Sequence of chain 54.B:
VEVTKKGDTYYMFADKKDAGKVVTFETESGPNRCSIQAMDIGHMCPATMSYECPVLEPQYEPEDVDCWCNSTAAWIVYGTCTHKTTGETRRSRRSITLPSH

Binding-site contacts:
Ligand atom O6 contacts residue ARG33 of chain 54.B at 3.0 Å (salt-bridge).
Ligand atom C2 contacts residue ASN70 of chain 54.B at 2.5 Å.
Ligand atom O7 contacts residue PRO31 of chain 54.B at 3.0 Å (h-bond).
Ligand atom O5 contacts residue ARG33 of chain 54.B at 4.3 Å.
Ligand atom O7 contacts residue ASN70 of chain 54.B at 3.5 Å (h-bond).
Ligand atom C2 contacts residue PRO31 of chain 54.B at 4.0 Å (hydrophobic).
Ligand atom N2 contacts residue ASN70 of chain 54.B at 2.9 Å (h-bond).
Ligand atom C5 contacts residue ASN70 of chain 54.B at 3.7 Å.
Ligand atom C6 contacts residue ARG33 of chain 54.B at 3.7 Å.
Ligand atom C7 contacts residue ASN70 of chain 54.B at 3.4 Å.
Ligand atom O7 contacts residue SER71 of chain 54.B at 4.4 Å.
Ligand atom O3 contacts residue PRO31 of chain 54.B at 4.2 Å.
Ligand atom C8 contacts residue ASN70 of chain 54.B at 3.9 Å.
Ligand atom N2 contacts residue PRO31 of chain 54.B at 2.8 Å (h-bond).
Ligand atom O5 contacts residue ASN70 of chain 54.B at 2.4 Å (h-bond).
Ligand atom C3 contacts residue PRO31 of chain 54.B at 4.1 Å (hydrophobic).
Ligand atom C4 contacts residue ASN70 of chain 54.B at 4.2 Å.
Ligand atom C1 contacts residue ARG33 of chain 54.B at 4.1 Å.
Ligand atom C7 contacts residue PRO31 of chain 54.B at 3.2 Å (hydrophobic).
Ligand atom C1 contacts residue ASN70 of chain 54.B at 1.4 Å.
Ligand atom C3 contacts residue ASN70 of chain 54.B at 3.8 Å.
Ligand atom C5 contacts residue ARG33 of chain 54.B at 3.9 Å.
Ligand atom N2 contacts residue ASN32 of chain 54.B at 4.2 Å.

This small molecule binds to this protein.
Small molecule (SMILES): CC(=O)N[C@@H]1[C@@H](O)[C@H](O)[C@@H](CO)O[C@H]1O